A protein and the small-molecule ligand that binds it are described below.
Small molecule (SMILES): CC(=O)N[C@H]1[C@H](O[C@H]2[C@H](O)[C@@H](NC(C)=O)CO[C@@H]2CO)O[C@H](CO)[C@@H](O)[C@@H]1O

Binding-site contacts:
Ligand atom O7 contacts residue ASN167 of chain 1.D at 3.2 Å (h-bond).
Ligand atom C3 contacts residue ASN167 of chain 1.D at 3.8 Å.
Ligand atom O5 contacts residue ILE164 of chain 1.D at 4.4 Å.
Ligand atom O7 contacts residue ILE146 of chain 1.D at 4.4 Å.
Ligand atom C7 contacts residue ARG162 of chain 1.D at 3.7 Å.
Ligand atom O6 contacts residue ILE164 of chain 1.D at 3.7 Å.
Ligand atom C6 contacts residue THR168 of chain 1.D at 4.5 Å.
Ligand atom O5 contacts residue ASN167 of chain 1.D at 2.5 Å (h-bond).
Ligand atom C7 contacts residue ASN167 of chain 1.D at 3.2 Å.
Ligand atom C4 contacts residue ASN167 of chain 1.D at 4.3 Å.
Ligand atom O7 contacts residue ARG162 of chain 1.D at 2.7 Å (salt-bridge).
Ligand atom C1 contacts residue ARG162 of chain 1.D at 4.3 Å.
Ligand atom O5 contacts residue THR168 of chain 1.D at 4.1 Å.
Ligand atom C2 contacts residue ASN167 of chain 1.D at 2.5 Å.
Ligand atom N2 contacts residue ARG162 of chain 1.D at 4.1 Å.
Ligand atom C8 contacts residue ASN167 of chain 1.D at 4.3 Å.
Ligand atom N2 contacts residue ASN167 of chain 1.D at 2.9 Å (h-bond).
Ligand atom C2 contacts residue ARG162 of chain 1.D at 3.6 Å.
Ligand atom C8 contacts residue ILE146 of chain 1.D at 4.2 Å (hydrophobic).
Ligand atom C5 contacts residue ASN167 of chain 1.D at 3.7 Å.
Ligand atom C1 contacts residue ASN167 of chain 1.D at 1.5 Å.

Sequence of chain 1.D:
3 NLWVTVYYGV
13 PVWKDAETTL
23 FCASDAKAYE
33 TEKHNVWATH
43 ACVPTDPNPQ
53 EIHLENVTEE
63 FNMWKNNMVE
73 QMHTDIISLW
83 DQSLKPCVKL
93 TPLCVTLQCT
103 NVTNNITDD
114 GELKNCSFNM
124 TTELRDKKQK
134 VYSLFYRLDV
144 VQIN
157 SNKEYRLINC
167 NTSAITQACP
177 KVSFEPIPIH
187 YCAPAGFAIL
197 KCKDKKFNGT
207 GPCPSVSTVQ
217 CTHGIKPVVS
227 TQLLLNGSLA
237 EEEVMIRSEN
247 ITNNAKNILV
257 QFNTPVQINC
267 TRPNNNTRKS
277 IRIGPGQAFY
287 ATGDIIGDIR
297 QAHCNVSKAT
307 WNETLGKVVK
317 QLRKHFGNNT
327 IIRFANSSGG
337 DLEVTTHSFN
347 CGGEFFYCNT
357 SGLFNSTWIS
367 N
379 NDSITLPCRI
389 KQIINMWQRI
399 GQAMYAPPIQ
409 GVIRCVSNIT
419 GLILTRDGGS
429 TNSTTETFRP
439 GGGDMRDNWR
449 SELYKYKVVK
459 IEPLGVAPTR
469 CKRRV